A protein and the small-molecule ligand that binds it are described below.
Small molecule (SMILES): CC(=O)N[C@@H]1[C@@H](O)[C@H](O)[C@@H](CO)O[C@H]1O

Sequence of chain 46.I:
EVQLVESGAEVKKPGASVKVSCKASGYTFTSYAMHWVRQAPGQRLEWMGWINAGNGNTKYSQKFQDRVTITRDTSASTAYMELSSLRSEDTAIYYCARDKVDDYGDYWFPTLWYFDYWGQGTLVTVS

Binding-site contacts:
Ligand atom C4 contacts residue ASN67 of chain 46.C at 4.2 Å.
Ligand atom C4 contacts residue ASP66 of chain 46.I at 4.0 Å.
Ligand atom O6 contacts residue GLN65 of chain 46.I at 2.5 Å (h-bond).
Ligand atom C2 contacts residue ASN67 of chain 46.C at 2.4 Å.
Ligand atom O4 contacts residue GLN65 of chain 46.I at 3.6 Å.
Ligand atom C3 contacts residue ASN67 of chain 46.C at 3.8 Å.
Ligand atom C6 contacts residue GLN65 of chain 46.I at 3.5 Å.
Ligand atom C7 contacts residue ASN67 of chain 46.C at 3.7 Å.
Ligand atom O6 contacts residue ASN67 of chain 46.C at 4.0 Å.
Ligand atom O5 contacts residue GLN65 of chain 46.I at 3.7 Å.
Ligand atom C5 contacts residue ASN67 of chain 46.C at 3.7 Å.
Ligand atom O3 contacts residue GLN65 of chain 46.I at 3.6 Å.
Ligand atom O5 contacts residue ASN67 of chain 46.C at 2.4 Å (h-bond).
Ligand atom O6 contacts residue TYR60 of chain 46.I at 4.2 Å.
Ligand atom C4 contacts residue GLN65 of chain 46.I at 3.3 Å.
Ligand atom O7 contacts residue ASN67 of chain 46.C at 4.1 Å.
Ligand atom C3 contacts residue GLN65 of chain 46.I at 4.0 Å.
Ligand atom C5 contacts residue GLN65 of chain 46.I at 3.7 Å.
Ligand atom C2 contacts residue GLN65 of chain 46.I at 4.4 Å.
Ligand atom C8 contacts residue PHE90 of chain 46.C at 3.7 Å (hydrophobic).
Ligand atom N2 contacts residue ASN67 of chain 46.C at 2.9 Å (h-bond).
Ligand atom C7 contacts residue PHE90 of chain 46.C at 4.4 Å (hydrophobic).
Ligand atom C1 contacts residue ASN67 of chain 46.C at 1.4 Å.
Ligand atom O4 contacts residue ASP66 of chain 46.I at 2.7 Å (salt-bridge).

Sequence of chain 46.C:
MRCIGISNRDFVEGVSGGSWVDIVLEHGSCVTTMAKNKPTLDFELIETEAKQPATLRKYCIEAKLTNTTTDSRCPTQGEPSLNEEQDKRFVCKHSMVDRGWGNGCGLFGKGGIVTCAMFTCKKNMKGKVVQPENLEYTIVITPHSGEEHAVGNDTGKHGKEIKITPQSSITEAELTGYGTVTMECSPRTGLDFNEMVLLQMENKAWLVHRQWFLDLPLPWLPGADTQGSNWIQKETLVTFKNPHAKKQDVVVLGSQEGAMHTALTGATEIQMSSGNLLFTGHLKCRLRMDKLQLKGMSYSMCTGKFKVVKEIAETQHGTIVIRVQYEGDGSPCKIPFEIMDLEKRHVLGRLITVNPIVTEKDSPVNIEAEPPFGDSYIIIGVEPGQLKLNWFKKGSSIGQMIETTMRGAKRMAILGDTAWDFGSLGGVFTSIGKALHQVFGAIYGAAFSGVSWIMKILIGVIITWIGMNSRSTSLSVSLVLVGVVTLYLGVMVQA